Binding-site contacts:
Ligand atom OAV contacts residue MET225 of chain 1.A at 3.1 Å.
Ligand atom CAQ contacts residue MET72 of chain 1.A at 3.6 Å (hydrophobic).
Ligand atom CAY contacts residue GLN41 of chain 1.A at 3.7 Å.
Ligand atom CAK contacts residue MET72 of chain 1.A at 3.7 Å (hydrophobic).
Ligand atom CAN contacts residue LEU37 of chain 1.A at 3.7 Å (hydrophobic).
Ligand atom CAM contacts residue LEU34 of chain 1.A at 3.3 Å (hydrophobic).
Ligand atom FAF contacts residue LEU203 of chain 1.A at 3.4 Å.
Ligand atom FAG contacts residue VAL76 of chain 1.A at 3.3 Å.
Ligand atom CAT contacts residue ASN35 of chain 1.A at 3.7 Å.
Ligand atom CAA contacts residue LEU31 of chain 1.A at 3.7 Å (hydrophobic).
Ligand atom FAH contacts residue PHE94 of chain 1.A at 3.4 Å.
Ligand atom NAB contacts residue MET75 of chain 1.A at 3.5 Å (h-bond).
Ligand atom CBD contacts residue MET72 of chain 1.A at 3.6 Å (hydrophobic).
Ligand atom CAO contacts residue ILE229 of chain 1.A at 3.7 Å (hydrophobic).
Ligand atom CBC contacts residue MET72 of chain 1.A at 3.4 Å (hydrophobic).
Ligand atom OAD contacts residue MET110 of chain 1.A at 3.6 Å.
Ligand atom NAB contacts residue ARG82 of chain 1.A at 3.1 Å (salt-bridge).
Ligand atom OAE contacts residue ASN35 of chain 1.A at 2.6 Å (h-bond).
Ligand atom NAC contacts residue TRP71 of chain 1.A at 3.4 Å.
Ligand atom NAC contacts residue ILE228 of chain 1.A at 3.7 Å.
Ligand atom CAN contacts residue GLN41 of chain 1.A at 3.2 Å.
Ligand atom CAZ contacts residue TRP71 of chain 1.A at 3.7 Å (hydrophobic).
Ligand atom CAP contacts residue ALA207 of chain 1.A at 3.6 Å (hydrophobic).
Ligand atom NAB contacts residue GLN41 of chain 1.A at 3.3 Å (h-bond).
Ligand atom CAQ contacts residue TRP71 of chain 1.A at 3.1 Å (hydrophobic).
Ligand atom OAE contacts residue LEU34 of chain 1.A at 3.1 Å.
Ligand atom CAJ contacts residue TRP71 of chain 1.A at 3.3 Å (hydrophobic).
Ligand atom CAZ contacts residue MET72 of chain 1.A at 3.4 Å (hydrophobic).
Ligand atom CAI contacts residue GLN41 of chain 1.A at 3.6 Å.
Ligand atom CBA contacts residue MET225 of chain 1.A at 3.4 Å (hydrophobic).
Ligand atom CAP contacts residue ILE229 of chain 1.A at 3.7 Å (hydrophobic).
Ligand atom NAB contacts residue MET79 of chain 1.A at 3.4 Å.
Ligand atom CAY contacts residue PHE94 of chain 1.A at 3.7 Å (hydrophobic).
Ligand atom FAG contacts residue MET75 of chain 1.A at 3.3 Å.
Ligand atom CAO contacts residue MET72 of chain 1.A at 3.7 Å (hydrophobic).
Ligand atom FAH contacts residue MET79 of chain 1.A at 3.7 Å.
Ligand atom FAF contacts residue MET117 of chain 1.A at 3.6 Å.
Ligand atom CAK contacts residue TRP71 of chain 1.A at 3.2 Å (hydrophobic).
Ligand atom CBE contacts residue ASN35 of chain 1.A at 3.5 Å.
Ligand atom NAU contacts residue LEU34 of chain 1.A at 3.4 Å (h-bond).

Sequence of chain 1.A:
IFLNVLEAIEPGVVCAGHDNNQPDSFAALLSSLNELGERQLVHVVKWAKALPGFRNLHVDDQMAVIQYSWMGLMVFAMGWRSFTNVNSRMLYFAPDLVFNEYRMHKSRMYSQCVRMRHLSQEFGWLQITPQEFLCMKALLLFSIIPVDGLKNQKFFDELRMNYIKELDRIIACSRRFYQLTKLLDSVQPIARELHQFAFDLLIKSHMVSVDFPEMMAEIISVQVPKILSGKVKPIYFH

This small molecule binds to this protein.
Small molecule (SMILES): C[C@](O)(COc1ccc(C#N)c2ccccc12)C(=O)Nc1ccc(C#N)c(C(F)(F)F)c1